The protein below binds the small molecule below.
Small molecule (SMILES): CCC1(c2ccccc2)C(=O)NC(=O)NC1=O

Binding-site contacts:
Ligand atom N06 contacts residue ILE290 of chain 1.B at 4.0 Å.
Ligand atom C04 contacts residue ALA291 of chain 1.B at 4.1 Å (hydrophobic).
Ligand atom C01 contacts residue TYR294 of chain 1.B at 3.9 Å (hydrophobic).
Ligand atom C12 contacts residue ALA291 of chain 1.B at 4.2 Å (hydrophobic).
Ligand atom C13 contacts residue TYR294 of chain 1.B at 3.6 Å (hydrophobic).
Ligand atom C01 contacts residue SER270 of chain 1.B at 3.3 Å.
Ligand atom O05 contacts residue ALA291 of chain 1.B at 3.3 Å.
Ligand atom C07 contacts residue LEU223 of chain 1.C at 3.3 Å (hydrophobic).
Ligand atom C14 contacts residue TYR294 of chain 1.B at 4.0 Å (hydrophobic).
Ligand atom C04 contacts residue ILE290 of chain 1.B at 4.1 Å (hydrophobic).
Ligand atom C14 contacts residue LEU231 of chain 1.C at 4.1 Å (hydrophobic).
Ligand atom C10 contacts residue MET227 of chain 1.C at 3.8 Å (hydrophobic).
Ligand atom C10 contacts residue LEU223 of chain 1.C at 3.3 Å (hydrophobic).
Ligand atom C12 contacts residue LEU231 of chain 1.C at 4.1 Å (hydrophobic).
Ligand atom C02 contacts residue LEU231 of chain 1.C at 3.7 Å (hydrophobic).
Ligand atom C17 contacts residue ALA291 of chain 1.B at 3.7 Å (hydrophobic).
Ligand atom C15 contacts residue ALA291 of chain 1.B at 4.2 Å (hydrophobic).
Ligand atom C10 contacts residue PRO228 of chain 1.C at 4.2 Å (hydrophobic).
Ligand atom C16 contacts residue ALA291 of chain 1.B at 3.7 Å (hydrophobic).
Ligand atom C12 contacts residue MET227 of chain 1.C at 4.2 Å (hydrophobic).
Ligand atom N09 contacts residue LEU223 of chain 1.C at 2.4 Å (h-bond).
Ligand atom O08 contacts residue LEU223 of chain 1.C at 3.4 Å (h-bond).
Ligand atom C16 contacts residue MET227 of chain 1.C at 3.9 Å (hydrophobic).
Ligand atom C13 contacts residue LEU231 of chain 1.C at 3.6 Å (hydrophobic).
Ligand atom O05 contacts residue SER270 of chain 1.B at 4.3 Å.
Ligand atom C07 contacts residue SER270 of chain 1.B at 4.2 Å.
Ligand atom O11 contacts residue LEU231 of chain 1.C at 3.9 Å.
Ligand atom C02 contacts residue TYR294 of chain 1.B at 3.6 Å (hydrophobic).
Ligand atom O05 contacts residue TYR294 of chain 1.B at 3.9 Å.
Ligand atom C04 contacts residue SER270 of chain 1.B at 4.2 Å.
Ligand atom C17 contacts residue MET227 of chain 1.C at 3.6 Å (hydrophobic).
Ligand atom O11 contacts residue PRO228 of chain 1.C at 3.5 Å.
Ligand atom O11 contacts residue MET227 of chain 1.C at 3.1 Å (h-bond).
Ligand atom C14 contacts residue ALA291 of chain 1.B at 4.0 Å (hydrophobic).
Ligand atom N06 contacts residue SER270 of chain 1.B at 3.8 Å.
Ligand atom C07 contacts residue ASP287 of chain 1.B at 4.3 Å.
Ligand atom O05 contacts residue ILE290 of chain 1.B at 3.3 Å.
Ligand atom C01 contacts residue PRO228 of chain 1.C at 3.7 Å (hydrophobic).
Ligand atom O08 contacts residue ASP287 of chain 1.B at 3.4 Å (salt-bridge).
Ligand atom O11 contacts residue LEU223 of chain 1.C at 3.2 Å (h-bond).

Sequence of chain 1.B:
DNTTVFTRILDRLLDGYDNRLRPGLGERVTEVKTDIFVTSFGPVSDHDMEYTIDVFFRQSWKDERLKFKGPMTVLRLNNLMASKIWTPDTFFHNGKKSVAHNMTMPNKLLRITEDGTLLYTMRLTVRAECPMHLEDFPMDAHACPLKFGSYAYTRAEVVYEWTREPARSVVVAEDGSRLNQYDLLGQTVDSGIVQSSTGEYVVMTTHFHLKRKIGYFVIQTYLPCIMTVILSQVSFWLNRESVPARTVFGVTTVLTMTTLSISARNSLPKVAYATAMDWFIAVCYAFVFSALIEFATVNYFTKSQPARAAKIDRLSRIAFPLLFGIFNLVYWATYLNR

Sequence of chain 1.C:
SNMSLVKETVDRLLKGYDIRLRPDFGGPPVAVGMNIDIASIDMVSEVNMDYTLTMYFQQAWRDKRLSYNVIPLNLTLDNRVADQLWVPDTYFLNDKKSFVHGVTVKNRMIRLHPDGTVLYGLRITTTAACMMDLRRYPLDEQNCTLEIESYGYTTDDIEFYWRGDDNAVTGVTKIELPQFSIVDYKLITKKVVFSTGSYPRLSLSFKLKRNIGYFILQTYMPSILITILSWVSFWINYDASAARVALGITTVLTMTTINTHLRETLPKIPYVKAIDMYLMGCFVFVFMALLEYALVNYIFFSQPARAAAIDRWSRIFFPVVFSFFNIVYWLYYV